Binding-site contacts:
Ligand atom CL contacts residue TYR72 of chain 1.B at 4.3 Å.
Ligand atom N contacts residue ILE96 of chain 1.B at 4.5 Å.
Ligand atom N1 contacts residue THR11 of chain 1.B at 3.8 Å.
Ligand atom C contacts residue THR11 of chain 1.B at 3.8 Å.
Ligand atom C1 contacts residue ILE96 of chain 1.B at 4.2 Å (hydrophobic).
Ligand atom C4 contacts residue TYR72 of chain 1.B at 4.5 Å (hydrophobic).
Ligand atom C2 contacts residue THR11 of chain 1.B at 4.5 Å.
Ligand atom CL contacts residue PRO9 of chain 1.B at 4.2 Å.
Ligand atom CL contacts residue ILE96 of chain 1.B at 4.2 Å.
Ligand atom C3 contacts residue GLU87 of chain 1.B at 3.9 Å.
Ligand atom C contacts residue PHE10 of chain 1.B at 3.7 Å (hydrophobic).
Ligand atom C3 contacts residue TYR72 of chain 1.B at 3.8 Å (hydrophobic).
Ligand atom C4 contacts residue LYS92 of chain 1.B at 4.0 Å.
Ligand atom C contacts residue PHE100 of chain 1.B at 4.3 Å (hydrophobic).
Ligand atom CL contacts residue PHE93 of chain 1.B at 3.5 Å.
Ligand atom N1 contacts residue PHE10 of chain 1.B at 4.3 Å.
Ligand atom C1 contacts residue PRO9 of chain 1.B at 3.7 Å (hydrophobic).
Ligand atom C1 contacts residue THR11 of chain 1.B at 4.4 Å.
Ligand atom N1 contacts residue PHE100 of chain 1.B at 4.2 Å.
Ligand atom C contacts residue ILE96 of chain 1.B at 3.8 Å (hydrophobic).
Ligand atom C contacts residue PRO9 of chain 1.B at 3.6 Å (hydrophobic).
Ligand atom C2 contacts residue ILE96 of chain 1.B at 4.3 Å (hydrophobic).
Ligand atom N1 contacts residue ILE96 of chain 1.B at 3.9 Å.
Ligand atom C1 contacts residue TYR72 of chain 1.B at 3.9 Å (hydrophobic).
Ligand atom CL contacts residue GLU87 of chain 1.B at 3.8 Å.
Ligand atom C4 contacts residue GLU87 of chain 1.B at 3.1 Å.
Ligand atom N contacts residue TYR72 of chain 1.B at 4.2 Å.

This small molecule binds to this protein.
Small molecule (SMILES): ClCCn1ccnc1

Sequence of chain 1.B:
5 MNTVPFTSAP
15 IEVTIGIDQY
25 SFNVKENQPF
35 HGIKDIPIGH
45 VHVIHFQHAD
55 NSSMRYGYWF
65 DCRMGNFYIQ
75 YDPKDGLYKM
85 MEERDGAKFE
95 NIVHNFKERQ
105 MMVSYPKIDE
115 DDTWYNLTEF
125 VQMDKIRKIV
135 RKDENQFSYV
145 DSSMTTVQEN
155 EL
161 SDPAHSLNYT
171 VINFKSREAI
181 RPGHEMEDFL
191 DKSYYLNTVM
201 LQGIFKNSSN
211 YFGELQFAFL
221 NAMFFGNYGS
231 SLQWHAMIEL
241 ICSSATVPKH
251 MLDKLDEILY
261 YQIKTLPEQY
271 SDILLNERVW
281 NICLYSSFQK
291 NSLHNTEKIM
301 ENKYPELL